Binding-site contacts:
Ligand atom C4C contacts residue VAL188 of chain 4.A at 3.7 Å (hydrophobic).
Ligand atom N3A contacts residue ALA24 of chain 4.C at 3.8 Å.
Ligand atom C4C contacts residue VAL191 of chain 4.A at 3.0 Å (hydrophobic).
Ligand atom C4A contacts residue PRO174 of chain 4.A at 3.1 Å (hydrophobic).
Ligand atom C5A contacts residue VAL176 of chain 4.A at 3.6 Å (hydrophobic).
Ligand atom C2A contacts residue TYR152 of chain 4.A at 3.6 Å (hydrophobic).
Ligand atom C5A contacts residue PHE186 of chain 4.A at 3.5 Å (hydrophobic).
Ligand atom C3B contacts residue VAL188 of chain 4.A at 3.8 Å (hydrophobic).
Ligand atom C6B contacts residue TYR128 of chain 4.A at 3.3 Å (hydrophobic).
Ligand atom C5B contacts residue PHE186 of chain 4.A at 3.9 Å (hydrophobic).
Ligand atom C4B contacts residue TYR152 of chain 4.A at 3.8 Å (hydrophobic).
Ligand atom C2C contacts residue MET221 of chain 4.A at 4.0 Å (hydrophobic).
Ligand atom C2B contacts residue VAL188 of chain 4.A at 3.5 Å (hydrophobic).
Ligand atom C1C contacts residue TYR128 of chain 4.A at 3.7 Å (hydrophobic).
Ligand atom C3B contacts residue TYR152 of chain 4.A at 3.7 Å (hydrophobic).
Ligand atom N3A contacts residue TYR152 of chain 4.A at 3.5 Å.
Ligand atom N3A contacts residue PRO174 of chain 4.A at 3.7 Å.
Ligand atom C2A contacts residue PHE186 of chain 4.A at 3.3 Å (hydrophobic).
Ligand atom C4B contacts residue PHE186 of chain 4.A at 3.6 Å (hydrophobic).
Ligand atom O1A contacts residue PHE186 of chain 4.A at 3.0 Å.
Ligand atom C2C contacts residue TYR197 of chain 4.A at 3.7 Å (hydrophobic).
Ligand atom C1C contacts residue LEU106 of chain 4.A at 3.8 Å (hydrophobic).
Ligand atom N3A contacts residue PHE186 of chain 4.A at 4.0 Å.
Ligand atom C1B contacts residue VAL188 of chain 4.A at 3.8 Å (hydrophobic).
Ligand atom C1B contacts residue ILE104 of chain 4.A at 4.0 Å (hydrophobic).
Ligand atom C5C contacts residue VAL191 of chain 4.A at 3.8 Å (hydrophobic).
Ligand atom C4 contacts residue TYR197 of chain 4.A at 3.8 Å (hydrophobic).
Ligand atom C5B contacts residue TYR128 of chain 4.A at 4.0 Å (hydrophobic).
Ligand atom O1B contacts residue TYR128 of chain 4.A at 3.4 Å (h-bond).
Ligand atom N2 contacts residue LEU106 of chain 4.A at 3.8 Å.
Ligand atom C1B contacts residue TYR128 of chain 4.A at 3.6 Å (hydrophobic).
Ligand atom C3C contacts residue TYR128 of chain 4.A at 3.4 Å (hydrophobic).
Ligand atom O1 contacts residue LEU106 of chain 4.A at 3.8 Å.
Ligand atom C4 contacts residue LEU106 of chain 4.A at 3.9 Å (hydrophobic).
Ligand atom C5B contacts residue MET224 of chain 4.A at 3.8 Å (hydrophobic).
Ligand atom O1B contacts residue ILE104 of chain 4.A at 3.9 Å.
Ligand atom O1 contacts residue MET221 of chain 4.A at 3.9 Å.
Ligand atom C6B contacts residue ILE104 of chain 4.A at 3.6 Å (hydrophobic).
Ligand atom C5 contacts residue LEU106 of chain 4.A at 3.8 Å (hydrophobic).
Ligand atom C5A contacts residue ALA150 of chain 4.A at 3.6 Å (hydrophobic).

Sequence of chain 4.A:
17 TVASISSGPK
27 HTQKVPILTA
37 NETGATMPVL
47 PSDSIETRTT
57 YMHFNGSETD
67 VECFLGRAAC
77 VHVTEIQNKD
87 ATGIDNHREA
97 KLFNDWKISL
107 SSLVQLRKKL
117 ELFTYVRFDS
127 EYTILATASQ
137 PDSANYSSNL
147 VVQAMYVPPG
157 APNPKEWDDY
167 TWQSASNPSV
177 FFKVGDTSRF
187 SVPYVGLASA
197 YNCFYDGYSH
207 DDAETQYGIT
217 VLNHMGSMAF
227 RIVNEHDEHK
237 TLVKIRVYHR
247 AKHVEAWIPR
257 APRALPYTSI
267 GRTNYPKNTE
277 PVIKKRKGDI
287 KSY

Sequence of chain 4.C:
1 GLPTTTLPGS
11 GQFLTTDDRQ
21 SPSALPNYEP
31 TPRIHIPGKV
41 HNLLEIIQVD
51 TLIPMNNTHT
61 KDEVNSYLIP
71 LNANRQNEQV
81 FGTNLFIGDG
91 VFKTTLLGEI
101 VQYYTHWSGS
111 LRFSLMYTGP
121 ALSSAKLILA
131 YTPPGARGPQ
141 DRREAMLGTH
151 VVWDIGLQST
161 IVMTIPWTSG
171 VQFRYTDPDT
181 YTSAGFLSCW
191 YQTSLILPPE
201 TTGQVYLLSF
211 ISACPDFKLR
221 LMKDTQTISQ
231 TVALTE

This small molecule binds to this protein.
Small molecule (SMILES): Cc1cc(CCCCCOc2ccc(C3=NCCO3)cc2)on1